Sequence of chain 2.E:
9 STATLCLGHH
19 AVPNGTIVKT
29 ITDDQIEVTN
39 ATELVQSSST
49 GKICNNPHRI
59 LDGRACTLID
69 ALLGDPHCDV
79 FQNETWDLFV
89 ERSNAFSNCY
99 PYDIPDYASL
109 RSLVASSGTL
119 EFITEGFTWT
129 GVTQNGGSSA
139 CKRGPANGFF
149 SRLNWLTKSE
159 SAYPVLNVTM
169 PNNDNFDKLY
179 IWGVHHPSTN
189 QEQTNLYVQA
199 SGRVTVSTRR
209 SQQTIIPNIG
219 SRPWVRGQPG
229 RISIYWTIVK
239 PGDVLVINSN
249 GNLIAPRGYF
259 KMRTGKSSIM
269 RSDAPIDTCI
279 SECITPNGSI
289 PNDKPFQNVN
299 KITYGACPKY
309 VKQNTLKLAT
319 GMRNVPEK

Binding-site contacts:
Ligand atom C5 contacts residue ASN38 of chain 2.E at 3.7 Å.
Ligand atom C7 contacts residue ALA39 of chain 2.E at 4.4 Å (hydrophobic).
Ligand atom O6 contacts residue ALA39 of chain 2.E at 3.2 Å (h-bond).
Ligand atom O7 contacts residue ALA39 of chain 2.E at 4.1 Å.
Ligand atom O7 contacts residue ASN38 of chain 2.E at 4.3 Å.
Ligand atom O5 contacts residue ASN38 of chain 2.E at 2.4 Å (h-bond).
Ligand atom O5 contacts residue THR37 of chain 2.E at 4.3 Å.
Ligand atom C3 contacts residue ASN38 of chain 2.E at 3.8 Å.
Ligand atom C2 contacts residue ALA39 of chain 2.E at 2.9 Å (hydrophobic).
Ligand atom C5 contacts residue ALA39 of chain 2.E at 4.1 Å (hydrophobic).
Ligand atom C3 contacts residue ALA39 of chain 2.E at 3.8 Å (hydrophobic).
Ligand atom O3 contacts residue ALA39 of chain 2.E at 4.0 Å.
Ligand atom C1 contacts residue ALA39 of chain 2.E at 3.2 Å (hydrophobic).
Ligand atom C6 contacts residue THR24 of chain 2.E at 2.5 Å.
Ligand atom O5 contacts residue THR24 of chain 2.E at 3.0 Å (h-bond).
Ligand atom C6 contacts residue ALA39 of chain 2.E at 4.3 Å (hydrophobic).
Ligand atom N2 contacts residue ALA39 of chain 2.E at 4.0 Å.
Ligand atom C7 contacts residue ASN38 of chain 2.E at 4.1 Å.
Ligand atom C2 contacts residue ASN38 of chain 2.E at 2.5 Å.
Ligand atom O6 contacts residue ASN38 of chain 2.E at 4.2 Å.
Ligand atom C4 contacts residue THR24 of chain 2.E at 4.5 Å.
Ligand atom O5 contacts residue ALA39 of chain 2.E at 3.2 Å (h-bond).
Ligand atom O6 contacts residue THR24 of chain 2.E at 2.8 Å.
Ligand atom N2 contacts residue ASN38 of chain 2.E at 3.1 Å (h-bond).
Ligand atom C5 contacts residue THR24 of chain 2.E at 3.2 Å.
Ligand atom C4 contacts residue ASN38 of chain 2.E at 4.0 Å.
Ligand atom C1 contacts residue ASN38 of chain 2.E at 1.5 Å.
Ligand atom C1 contacts residue THR24 of chain 2.E at 4.4 Å.
Ligand atom C4 contacts residue ALA39 of chain 2.E at 3.6 Å (hydrophobic).

A small-molecule ligand and the protein it binds are described below.
Small molecule (SMILES): CC(=O)N[C@@H]1[C@@H](O)[C@H](O)[C@@H](CO)O[C@H]1O